A protein and the small-molecule ligand that binds it are described below.
Small molecule (SMILES): Cc1cc([C@@H]2CN(C(=O)c3ccc(F)c(F)c3)CC(F)(F)C2)n2ncnc2n1

Sequence of chain 1.A:
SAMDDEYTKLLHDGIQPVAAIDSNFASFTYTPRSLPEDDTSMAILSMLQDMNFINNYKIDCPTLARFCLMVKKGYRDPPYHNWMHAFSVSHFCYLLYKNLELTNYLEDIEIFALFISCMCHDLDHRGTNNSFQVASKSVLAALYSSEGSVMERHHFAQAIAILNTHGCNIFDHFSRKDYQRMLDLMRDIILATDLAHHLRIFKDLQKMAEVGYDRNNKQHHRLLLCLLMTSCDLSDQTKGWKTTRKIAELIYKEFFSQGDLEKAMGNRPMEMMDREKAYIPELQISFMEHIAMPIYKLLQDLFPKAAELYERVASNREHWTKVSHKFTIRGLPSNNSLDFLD

Binding-site contacts:
Ligand atom F25 contacts residue HIS81 of chain 1.A at 3.1 Å.
Ligand atom C21 contacts residue PHE287 of chain 1.A at 3.8 Å (hydrophobic).
Ligand atom C22 contacts residue PHE287 of chain 1.A at 3.5 Å (hydrophobic).
Ligand atom F28 contacts residue MET272 of chain 1.A at 3.8 Å.
Ligand atom C8 contacts residue GLN284 of chain 1.A at 3.1 Å.
Ligand atom C1 contacts residue LEU234 of chain 1.A at 3.8 Å (hydrophobic).
Ligand atom C1 contacts residue ILE251 of chain 1.A at 3.7 Å (hydrophobic).
Ligand atom O19 contacts residue MET272 of chain 1.A at 3.8 Å.
Ligand atom C4 contacts residue ILE251 of chain 1.A at 3.3 Å (hydrophobic).
Ligand atom C21 contacts residue MET272 of chain 1.A at 3.5 Å (hydrophobic).
Ligand atom C26 contacts residue MET272 of chain 1.A at 3.7 Å (hydrophobic).
Ligand atom C6 contacts residue PHE287 of chain 1.A at 3.9 Å (hydrophobic).
Ligand atom C23 contacts residue ILE291 of chain 1.A at 3.8 Å (hydrophobic).
Ligand atom F27 contacts residue PHE287 of chain 1.A at 3.5 Å.
Ligand atom F27 contacts residue LEU283 of chain 1.A at 3.9 Å.
Ligand atom C2 contacts residue ILE251 of chain 1.A at 3.6 Å (hydrophobic).
Ligand atom N7 contacts residue PHE287 of chain 1.A at 3.5 Å.
Ligand atom C8 contacts residue PHE287 of chain 1.A at 3.7 Å (hydrophobic).
Ligand atom N7 contacts residue GLN284 of chain 1.A at 3.2 Å (h-bond).
Ligand atom N5 contacts residue PHE287 of chain 1.A at 3.7 Å.
Ligand atom C16 contacts residue PHE287 of chain 1.A at 3.6 Å (hydrophobic).
Ligand atom C20 contacts residue MET272 of chain 1.A at 3.7 Å (hydrophobic).
Ligand atom F24 contacts residue HIS81 of chain 1.A at 3.8 Å.
Ligand atom C6 contacts residue ILE251 of chain 1.A at 3.6 Å (hydrophobic).
Ligand atom F24 contacts residue PHE255 of chain 1.A at 3.3 Å.
Ligand atom C18 contacts residue MET272 of chain 1.A at 3.7 Å (hydrophobic).
Ligand atom C4 contacts residue PHE287 of chain 1.A at 3.4 Å (hydrophobic).
Ligand atom C26 contacts residue PHE287 of chain 1.A at 3.5 Å (hydrophobic).
Ligand atom C22 contacts residue ILE291 of chain 1.A at 3.6 Å (hydrophobic).
Ligand atom N5 contacts residue ILE251 of chain 1.A at 3.4 Å.
Ligand atom N15 contacts residue LEU195 of chain 1.A at 3.6 Å.
Ligand atom C20 contacts residue PHE255 of chain 1.A at 3.7 Å (hydrophobic).
Ligand atom F28 contacts residue TYR252 of chain 1.A at 3.4 Å.
Ligand atom C14 contacts residue LEU195 of chain 1.A at 3.8 Å (hydrophobic).
Ligand atom N3 contacts residue ILE251 of chain 1.A at 3.4 Å.
Ligand atom N3 contacts residue PHE287 of chain 1.A at 3.6 Å.
Ligand atom C10 contacts residue TYR80 of chain 1.A at 3.4 Å (hydrophobic).
Ligand atom N7 contacts residue GLN237 of chain 1.A at 3.5 Å (h-bond).
Ligand atom N3 contacts residue GLN237 of chain 1.A at 2.9 Å (h-bond).
Ligand atom C4 contacts residue GLN237 of chain 1.A at 3.5 Å.